This small molecule binds to this protein.
Small molecule (SMILES): COc1ccc(CC[C@@H](OC(=O)[C@@H]2CCCCN2C(=O)[C@H](c2cc(OC)c(OC)c(OC)c2)C2CCCCC2)c2cccc(OCC(=O)O)c2)cc1OC

Sequence of chain 1.A:
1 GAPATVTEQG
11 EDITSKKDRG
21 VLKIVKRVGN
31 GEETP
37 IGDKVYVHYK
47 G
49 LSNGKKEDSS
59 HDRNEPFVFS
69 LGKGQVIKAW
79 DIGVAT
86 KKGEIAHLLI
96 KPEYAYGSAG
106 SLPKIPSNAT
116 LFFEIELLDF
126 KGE

Binding-site contacts:
Ligand atom CAQ contacts residue GLY72 of chain 1.A at 3.7 Å.
Ligand atom CBC contacts residue PHE65 of chain 1.A at 3.7 Å (hydrophobic).
Ligand atom CBI contacts residue ASP56 of chain 1.A at 3.7 Å.
Ligand atom CA contacts residue TYR101 of chain 1.A at 3.8 Å (hydrophobic).
Ligand atom C contacts residue TYR101 of chain 1.A at 3.4 Å (hydrophobic).
Ligand atom CBQ contacts residue ASP56 of chain 1.A at 3.3 Å.
Ligand atom O contacts residue VAL74 of chain 1.A at 3.3 Å.
Ligand atom OBH contacts residue TYR101 of chain 1.A at 2.7 Å (h-bond).
Ligand atom CAL contacts residue TYR101 of chain 1.A at 3.4 Å (hydrophobic).
Ligand atom CBU contacts residue SER106 of chain 1.A at 3.6 Å.
Ligand atom CBD contacts residue TYR45 of chain 1.A at 3.5 Å (hydrophobic).
Ligand atom CAK contacts residue TYR101 of chain 1.A at 3.8 Å (hydrophobic).
Ligand atom CAQ contacts residue VAL74 of chain 1.A at 3.8 Å (hydrophobic).
Ligand atom CBG contacts residue TYR101 of chain 1.A at 3.4 Å (hydrophobic).
Ligand atom CBC contacts residue TRP78 of chain 1.A at 3.6 Å (hydrophobic).
Ligand atom CAQ contacts residue GLN73 of chain 1.A at 3.8 Å.
Ligand atom CAP contacts residue GLN73 of chain 1.A at 3.5 Å.
Ligand atom CAT contacts residue VAL74 of chain 1.A at 3.4 Å (hydrophobic).
Ligand atom CB contacts residue TRP78 of chain 1.A at 3.4 Å (hydrophobic).
Ligand atom CAC contacts residue VAL66 of chain 1.A at 3.7 Å (hydrophobic).
Ligand atom CAC contacts residue PHE65 of chain 1.A at 3.4 Å (hydrophobic).
Ligand atom CBK contacts residue ASP56 of chain 1.A at 3.8 Å.
Ligand atom OAS contacts residue VAL74 of chain 1.A at 3.6 Å.
Ligand atom CBR contacts residue TYR101 of chain 1.A at 3.5 Å (hydrophobic).
Ligand atom CBO contacts residue PHE118 of chain 1.A at 3.8 Å (hydrophobic).
Ligand atom OAD contacts residue GLN73 of chain 1.A at 3.4 Å (h-bond).
Ligand atom CAT contacts residue GLY72 of chain 1.A at 3.1 Å.
Ligand atom CBE contacts residue TYR45 of chain 1.A at 3.7 Å (hydrophobic).
Ligand atom CAW contacts residue ALA100 of chain 1.A at 3.9 Å (hydrophobic).
Ligand atom OAX contacts residue TYR101 of chain 1.A at 3.1 Å (h-bond).
Ligand atom CCA contacts residue TYR45 of chain 1.A at 3.7 Å (hydrophobic).
Ligand atom OAD contacts residue PHE65 of chain 1.A at 3.5 Å.
Ligand atom CBU contacts residue TYR101 of chain 1.A at 3.5 Å (hydrophobic).
Ligand atom CAG contacts residue PHE65 of chain 1.A at 3.4 Å (hydrophobic).
Ligand atom O contacts residue ILE75 of chain 1.A at 2.9 Å (h-bond).
Ligand atom CAW contacts residue TYR101 of chain 1.A at 3.3 Å (hydrophobic).
Ligand atom CCA contacts residue ASP56 of chain 1.A at 3.7 Å.
Ligand atom CAF contacts residue GLN73 of chain 1.A at 3.4 Å.
Ligand atom CAE contacts residue PHE65 of chain 1.A at 3.5 Å (hydrophobic).
Ligand atom CBD contacts residue PHE65 of chain 1.A at 3.7 Å (hydrophobic).